This small molecule binds to this protein.
Small molecule (SMILES): CN1CCN(c2nc3c(F)cccc3c(=O)n2-c2ccc(Oc3ccc(F)cc3)cc2)CC1

Sequence of chain 1.C:
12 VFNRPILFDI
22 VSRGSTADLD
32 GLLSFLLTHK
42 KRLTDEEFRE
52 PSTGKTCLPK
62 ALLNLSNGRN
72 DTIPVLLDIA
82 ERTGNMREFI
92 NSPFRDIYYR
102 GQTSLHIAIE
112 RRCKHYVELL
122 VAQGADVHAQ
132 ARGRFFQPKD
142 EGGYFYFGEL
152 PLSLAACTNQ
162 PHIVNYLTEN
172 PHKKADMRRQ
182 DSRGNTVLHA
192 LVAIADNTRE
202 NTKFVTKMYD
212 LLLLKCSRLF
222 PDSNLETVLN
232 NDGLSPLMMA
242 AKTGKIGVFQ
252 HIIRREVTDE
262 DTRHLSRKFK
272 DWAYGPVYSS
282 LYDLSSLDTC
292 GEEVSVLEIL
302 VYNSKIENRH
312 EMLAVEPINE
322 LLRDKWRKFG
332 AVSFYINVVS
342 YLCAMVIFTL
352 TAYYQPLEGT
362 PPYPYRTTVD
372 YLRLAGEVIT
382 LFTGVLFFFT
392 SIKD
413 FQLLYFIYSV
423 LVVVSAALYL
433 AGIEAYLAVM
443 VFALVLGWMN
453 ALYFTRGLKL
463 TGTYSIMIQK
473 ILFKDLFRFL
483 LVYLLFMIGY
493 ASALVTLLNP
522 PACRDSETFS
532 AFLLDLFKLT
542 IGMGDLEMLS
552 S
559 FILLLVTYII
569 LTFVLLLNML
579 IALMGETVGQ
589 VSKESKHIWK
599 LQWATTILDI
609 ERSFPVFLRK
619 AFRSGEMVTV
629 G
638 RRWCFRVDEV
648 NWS

Binding-site contacts:
Ligand atom C10 contacts residue PHE456 of chain 1.C at 3.4 Å (hydrophobic).
Ligand atom C10 contacts residue PHE388 of chain 1.C at 3.3 Å (hydrophobic).
Ligand atom O1 contacts residue PHE456 of chain 1.C at 3.4 Å.
Ligand atom C14 contacts residue ASN338 of chain 1.C at 3.1 Å.
Ligand atom F1 contacts residue PHE413 of chain 1.C at 2.9 Å.
Ligand atom C1 contacts residue PHE388 of chain 1.C at 3.6 Å (hydrophobic).
Ligand atom C13 contacts residue ASN338 of chain 1.C at 3.6 Å.
Ligand atom C6 contacts residue SER392 of chain 1.C at 3.6 Å.
Ligand atom C5 contacts residue PHE388 of chain 1.C at 3.4 Å (hydrophobic).
Ligand atom C20 contacts residue SER334 of chain 1.C at 3.0 Å.
Ligand atom C15 contacts residue ASN452 of chain 1.C at 3.1 Å.
Ligand atom C14 contacts residue PHE388 of chain 1.C at 3.3 Å (hydrophobic).
Ligand atom C8 contacts residue PHE388 of chain 1.C at 3.8 Å (hydrophobic).
Ligand atom C2 contacts residue ASP607 of chain 1.C at 3.6 Å.
Ligand atom N3 contacts residue PHE388 of chain 1.C at 3.3 Å.
Ligand atom C9 contacts residue PHE388 of chain 1.C at 3.4 Å (hydrophobic).
Ligand atom C22 contacts residue SER334 of chain 1.C at 3.1 Å.
Ligand atom C7 contacts residue PHE388 of chain 1.C at 3.3 Å (hydrophobic).
Ligand atom F1 contacts residue GLN414 of chain 1.C at 3.8 Å.
Ligand atom C11 contacts residue PHE413 of chain 1.C at 3.9 Å (hydrophobic).
Ligand atom C4 contacts residue ASP395 of chain 1.C at 3.4 Å.
Ligand atom O1 contacts residue ASN338 of chain 1.C at 2.3 Å (h-bond).
Ligand atom C8 contacts residue ASN338 of chain 1.C at 3.3 Å.
Ligand atom N4 contacts residue PHE388 of chain 1.C at 3.5 Å.
Ligand atom C17 contacts residue ILE608 of chain 1.C at 3.5 Å (hydrophobic).
Ligand atom C21 contacts residue SER611 of chain 1.C at 3.6 Å.
Ligand atom C16 contacts residue ASN452 of chain 1.C at 3.0 Å.
Ligand atom N3 contacts residue ASN338 of chain 1.C at 3.8 Å.
Ligand atom O2 contacts residue SER334 of chain 1.C at 2.8 Å (h-bond).
Ligand atom C12 contacts residue PHE456 of chain 1.C at 3.2 Å (hydrophobic).
Ligand atom O2 contacts residue SER611 of chain 1.C at 3.8 Å.
Ligand atom C15 contacts residue PHE456 of chain 1.C at 3.8 Å (hydrophobic).
Ligand atom N2 contacts residue ASP395 of chain 1.C at 3.7 Å.
Ligand atom N3 contacts residue PHE456 of chain 1.C at 3.8 Å.
Ligand atom C18 contacts residue ASN338 of chain 1.C at 3.3 Å.
Ligand atom C7 contacts residue ASN338 of chain 1.C at 3.4 Å.
Ligand atom C7 contacts residue PHE456 of chain 1.C at 3.3 Å (hydrophobic).
Ligand atom C16 contacts residue PHE456 of chain 1.C at 3.2 Å (hydrophobic).
Ligand atom C3 contacts residue ASP395 of chain 1.C at 3.6 Å.
Ligand atom C6 contacts residue ASP395 of chain 1.C at 3.5 Å.